Sequence of chain 1.A:
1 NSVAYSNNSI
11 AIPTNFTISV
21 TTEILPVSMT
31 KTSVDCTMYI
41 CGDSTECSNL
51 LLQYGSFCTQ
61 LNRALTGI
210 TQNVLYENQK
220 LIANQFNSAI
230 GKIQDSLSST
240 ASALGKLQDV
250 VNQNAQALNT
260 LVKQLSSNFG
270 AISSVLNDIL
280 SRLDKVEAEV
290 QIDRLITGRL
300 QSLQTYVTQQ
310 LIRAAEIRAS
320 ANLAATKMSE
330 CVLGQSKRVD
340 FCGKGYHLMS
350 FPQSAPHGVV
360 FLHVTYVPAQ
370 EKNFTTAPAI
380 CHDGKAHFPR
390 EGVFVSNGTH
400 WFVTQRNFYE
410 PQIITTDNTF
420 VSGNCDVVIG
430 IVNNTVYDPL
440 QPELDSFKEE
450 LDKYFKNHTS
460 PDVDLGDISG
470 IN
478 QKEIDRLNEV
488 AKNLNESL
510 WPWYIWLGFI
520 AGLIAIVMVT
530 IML

A protein and the small-molecule ligand that binds it are described below.
Small molecule (SMILES): CC(=O)N[C@@H]1[C@@H](O)[C@H](O)[C@@H](CO)O[C@H]1O

Binding-site contacts:
Ligand atom C3 contacts residue ASN15 of chain 1.A at 3.8 Å.
Ligand atom N2 contacts residue GLN369 of chain 1.A at 3.6 Å.
Ligand atom O5 contacts residue ASN15 of chain 1.A at 2.4 Å (h-bond).
Ligand atom C4 contacts residue ASN15 of chain 1.A at 4.3 Å.
Ligand atom O5 contacts residue THR14 of chain 1.A at 4.1 Å.
Ligand atom C2 contacts residue ASN15 of chain 1.A at 2.4 Å.
Ligand atom C7 contacts residue GLN369 of chain 1.A at 3.6 Å.
Ligand atom C1 contacts residue GLN369 of chain 1.A at 4.4 Å.
Ligand atom C8 contacts residue ASN15 of chain 1.A at 4.3 Å.
Ligand atom O7 contacts residue ASN15 of chain 1.A at 3.0 Å (h-bond).
Ligand atom N2 contacts residue ASN15 of chain 1.A at 2.8 Å (h-bond).
Ligand atom C6 contacts residue ASN15 of chain 1.A at 4.2 Å.
Ligand atom C1 contacts residue THR14 of chain 1.A at 4.0 Å.
Ligand atom C5 contacts residue ASN15 of chain 1.A at 3.7 Å.
Ligand atom C7 contacts residue ASN15 of chain 1.A at 3.1 Å.
Ligand atom C1 contacts residue ASN15 of chain 1.A at 1.5 Å.
Ligand atom C8 contacts residue GLN369 of chain 1.A at 3.3 Å.
Ligand atom O6 contacts residue ASN15 of chain 1.A at 3.6 Å.